Binding-site contacts:
Ligand atom C7 contacts residue ASN1134 of chain 1.C at 3.2 Å.
Ligand atom C1 contacts residue ASN1134 of chain 1.C at 1.4 Å.
Ligand atom C4 contacts residue ASN1134 of chain 1.C at 4.2 Å.
Ligand atom O5 contacts residue ASN1134 of chain 1.C at 2.4 Å (h-bond).
Ligand atom O7 contacts residue ASN1134 of chain 1.C at 3.2 Å (h-bond).
Ligand atom C8 contacts residue ASN1134 of chain 1.C at 4.4 Å.
Ligand atom N2 contacts residue ASN1134 of chain 1.C at 2.9 Å (h-bond).
Ligand atom C3 contacts residue ASN1134 of chain 1.C at 3.8 Å.
Ligand atom C2 contacts residue ASN1134 of chain 1.C at 2.5 Å.
Ligand atom C5 contacts residue ASN1134 of chain 1.C at 3.6 Å.

This small molecule binds to this protein.
Small molecule (SMILES): CC(=O)N[C@H]1[C@H](O[C@H]2[C@H](O)[C@@H](NC(C)=O)CO[C@@H]2CO)O[C@H](CO)[C@@H](O)[C@@H]1O

Sequence of chain 1.C:
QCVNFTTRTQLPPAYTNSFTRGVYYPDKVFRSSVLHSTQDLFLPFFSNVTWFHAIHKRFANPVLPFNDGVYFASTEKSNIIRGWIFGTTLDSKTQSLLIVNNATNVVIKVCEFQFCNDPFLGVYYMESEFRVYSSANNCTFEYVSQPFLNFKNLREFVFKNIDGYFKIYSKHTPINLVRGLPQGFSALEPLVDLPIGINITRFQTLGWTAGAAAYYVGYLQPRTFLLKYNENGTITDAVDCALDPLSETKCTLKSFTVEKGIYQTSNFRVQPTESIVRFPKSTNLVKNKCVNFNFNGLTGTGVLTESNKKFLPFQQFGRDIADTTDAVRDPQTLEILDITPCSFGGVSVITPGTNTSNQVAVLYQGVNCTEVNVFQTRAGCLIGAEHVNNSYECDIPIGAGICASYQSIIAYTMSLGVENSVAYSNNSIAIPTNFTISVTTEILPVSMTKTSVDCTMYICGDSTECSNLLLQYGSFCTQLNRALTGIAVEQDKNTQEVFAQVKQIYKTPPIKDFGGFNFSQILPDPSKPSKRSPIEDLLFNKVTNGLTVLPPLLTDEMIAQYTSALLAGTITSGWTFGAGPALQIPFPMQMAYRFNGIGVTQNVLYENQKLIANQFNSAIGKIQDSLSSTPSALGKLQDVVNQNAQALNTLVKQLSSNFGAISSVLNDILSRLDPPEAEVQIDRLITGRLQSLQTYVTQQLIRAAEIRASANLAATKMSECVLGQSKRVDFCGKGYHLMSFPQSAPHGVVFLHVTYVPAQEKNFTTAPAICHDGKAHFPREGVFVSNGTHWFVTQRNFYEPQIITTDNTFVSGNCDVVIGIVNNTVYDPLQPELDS